Sequence of chain 1.A:
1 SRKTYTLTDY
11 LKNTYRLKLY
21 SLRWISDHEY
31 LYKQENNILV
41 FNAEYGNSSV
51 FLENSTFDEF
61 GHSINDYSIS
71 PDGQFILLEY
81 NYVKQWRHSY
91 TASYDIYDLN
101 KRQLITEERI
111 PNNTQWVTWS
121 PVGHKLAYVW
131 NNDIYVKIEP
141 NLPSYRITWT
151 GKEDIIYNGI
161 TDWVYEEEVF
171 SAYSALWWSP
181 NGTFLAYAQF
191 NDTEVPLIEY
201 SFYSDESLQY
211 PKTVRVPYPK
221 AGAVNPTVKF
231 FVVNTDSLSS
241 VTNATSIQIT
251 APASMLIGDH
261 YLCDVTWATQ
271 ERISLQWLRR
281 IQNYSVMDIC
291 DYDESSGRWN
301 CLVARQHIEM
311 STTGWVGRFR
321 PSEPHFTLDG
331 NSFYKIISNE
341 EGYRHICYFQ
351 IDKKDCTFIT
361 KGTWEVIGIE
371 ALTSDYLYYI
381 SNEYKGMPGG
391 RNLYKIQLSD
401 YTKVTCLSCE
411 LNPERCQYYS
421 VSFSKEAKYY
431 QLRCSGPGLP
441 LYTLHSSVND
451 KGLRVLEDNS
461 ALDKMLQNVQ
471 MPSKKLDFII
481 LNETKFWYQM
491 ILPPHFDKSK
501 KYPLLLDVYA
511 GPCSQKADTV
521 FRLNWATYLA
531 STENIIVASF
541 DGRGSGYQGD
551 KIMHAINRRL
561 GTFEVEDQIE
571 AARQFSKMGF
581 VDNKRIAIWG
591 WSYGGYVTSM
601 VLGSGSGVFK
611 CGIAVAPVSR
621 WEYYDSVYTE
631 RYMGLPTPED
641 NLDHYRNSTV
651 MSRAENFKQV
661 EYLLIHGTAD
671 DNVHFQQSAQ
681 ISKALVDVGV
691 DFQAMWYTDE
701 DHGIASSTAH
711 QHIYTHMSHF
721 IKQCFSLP

This small molecule binds to this protein.
Small molecule (SMILES): CC(=O)N[C@@H]1[C@@H](O)[C@H](O)[C@@H](CO)O[C@H]1O

Binding-site contacts:
Ligand atom C2 contacts residue ARG109 of chain 1.A at 4.5 Å.
Ligand atom C6 contacts residue ASN112 of chain 1.A at 4.1 Å.
Ligand atom N2 contacts residue ARG109 of chain 1.A at 3.6 Å.
Ligand atom C2 contacts residue ASN112 of chain 1.A at 4.1 Å.
Ligand atom O3 contacts residue ARG109 of chain 1.A at 3.2 Å (salt-bridge).
Ligand atom N2 contacts residue ASN112 of chain 1.A at 4.3 Å.
Ligand atom C3 contacts residue ARG109 of chain 1.A at 4.0 Å.
Ligand atom O1 contacts residue ASN112 of chain 1.A at 2.8 Å.
Ligand atom C8 contacts residue ILE110 of chain 1.A at 4.1 Å (hydrophobic).
Ligand atom C7 contacts residue ARG109 of chain 1.A at 4.3 Å.
Ligand atom C5 contacts residue ASN112 of chain 1.A at 3.3 Å.
Ligand atom C1 contacts residue ASN112 of chain 1.A at 2.6 Å.
Ligand atom O5 contacts residue ASN112 of chain 1.A at 2.7 Å (h-bond).
Ligand atom C8 contacts residue ARG109 of chain 1.A at 3.2 Å.